Sequence of chain 1.A:
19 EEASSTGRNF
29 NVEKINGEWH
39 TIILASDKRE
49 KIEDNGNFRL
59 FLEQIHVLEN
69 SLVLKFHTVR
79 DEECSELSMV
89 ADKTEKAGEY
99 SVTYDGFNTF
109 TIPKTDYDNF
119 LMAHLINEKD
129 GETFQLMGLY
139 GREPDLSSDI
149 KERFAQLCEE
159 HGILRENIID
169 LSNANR

Binding-site contacts:
Ligand atom C4 contacts residue PHE74 of chain 1.A at 4.3 Å (hydrophobic).
Ligand atom C9 contacts residue LEU123 of chain 1.A at 4.2 Å (hydrophobic).
Ligand atom C4 contacts residue LEU123 of chain 1.A at 4.1 Å (hydrophobic).
Ligand atom C4 contacts residue MET87 of chain 1.A at 4.5 Å (hydrophobic).
Ligand atom C7 contacts residue PHE74 of chain 1.A at 4.2 Å (hydrophobic).
Ligand atom C9 contacts residue ALA121 of chain 1.A at 3.9 Å (hydrophobic).
Ligand atom S1 contacts residue LEU72 of chain 1.A at 3.9 Å.
Ligand atom N3 contacts residue PHE74 of chain 1.A at 4.0 Å.
Ligand atom C7 contacts residue TYR138 of chain 1.A at 3.6 Å (hydrophobic).
Ligand atom C8 contacts residue ALA121 of chain 1.A at 4.2 Å (hydrophobic).
Ligand atom N3 contacts residue LEU123 of chain 1.A at 4.2 Å.
Ligand atom S1 contacts residue VAL100 of chain 1.A at 4.2 Å.
Ligand atom C2 contacts residue PHE74 of chain 1.A at 4.0 Å (hydrophobic).
Ligand atom C8 contacts residue TYR138 of chain 1.A at 4.4 Å (hydrophobic).
Ligand atom C4 contacts residue LEU58 of chain 1.A at 3.7 Å (hydrophobic).
Ligand atom N3 contacts residue LEU58 of chain 1.A at 4.4 Å.
Ligand atom C6 contacts residue TYR138 of chain 1.A at 4.1 Å (hydrophobic).
Ligand atom S1 contacts residue PHE108 of chain 1.A at 4.1 Å.
Ligand atom C4 contacts residue PHE56 of chain 1.A at 4.3 Å (hydrophobic).
Ligand atom C9 contacts residue TYR138 of chain 1.A at 3.6 Å (hydrophobic).
Ligand atom C9 contacts residue LEU134 of chain 1.A at 4.2 Å (hydrophobic).
Ligand atom C5 contacts residue LEU123 of chain 1.A at 4.0 Å (hydrophobic).
Ligand atom C8 contacts residue PHE108 of chain 1.A at 4.5 Å (hydrophobic).
Ligand atom S1 contacts residue PHE74 of chain 1.A at 4.2 Å.
Ligand atom C6 contacts residue LEU123 of chain 1.A at 4.4 Å (hydrophobic).
Ligand atom S1 contacts residue LEU123 of chain 1.A at 3.9 Å.
Ligand atom C5 contacts residue MET87 of chain 1.A at 3.9 Å (hydrophobic).
Ligand atom C2 contacts residue LEU123 of chain 1.A at 4.0 Å (hydrophobic).
Ligand atom C5 contacts residue VAL100 of chain 1.A at 4.2 Å (hydrophobic).
Ligand atom C5 contacts residue PHE74 of chain 1.A at 4.4 Å (hydrophobic).

The small molecule below binds the protein below.
Small molecule (SMILES): CC[C@@H](C)c1nccs1